Sequence of chain 1.A:
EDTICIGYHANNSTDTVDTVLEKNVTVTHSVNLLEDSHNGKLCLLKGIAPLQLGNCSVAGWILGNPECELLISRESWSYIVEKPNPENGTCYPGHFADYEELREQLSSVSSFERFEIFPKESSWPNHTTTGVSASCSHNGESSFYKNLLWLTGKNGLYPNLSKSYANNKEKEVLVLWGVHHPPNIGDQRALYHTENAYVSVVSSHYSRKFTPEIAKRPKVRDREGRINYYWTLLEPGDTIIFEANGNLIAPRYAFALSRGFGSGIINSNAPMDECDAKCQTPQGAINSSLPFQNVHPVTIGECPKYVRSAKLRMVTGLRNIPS

A small-molecule ligand and the protein it binds are described below.
Small molecule (SMILES): CC(=O)N[C@@H]1[C@@H](O)[C@H](O)[C@@H](CO)O[C@H]1O

Binding-site contacts:
Ligand atom C1 contacts residue ASN24 of chain 1.A at 1.4 Å.
Ligand atom C3 contacts residue ASN24 of chain 1.A at 3.8 Å.
Ligand atom C7 contacts residue ASN24 of chain 1.A at 3.2 Å.
Ligand atom C8 contacts residue ASN24 of chain 1.A at 4.3 Å.
Ligand atom C4 contacts residue ASN24 of chain 1.A at 4.3 Å.
Ligand atom O7 contacts residue ASN24 of chain 1.A at 3.1 Å (h-bond).
Ligand atom C2 contacts residue ASN24 of chain 1.A at 2.5 Å.
Ligand atom O5 contacts residue ASN24 of chain 1.A at 2.4 Å (h-bond).
Ligand atom C1 contacts residue LYS23 of chain 1.A at 4.5 Å.
Ligand atom C5 contacts residue ASN24 of chain 1.A at 3.7 Å.
Ligand atom N2 contacts residue ASN24 of chain 1.A at 2.9 Å (h-bond).